Binding-site contacts:
Ligand atom CG contacts residue TYR96 of chain 1.I at 3.4 Å (hydrophobic).
Ligand atom C contacts residue ASP93 of chain 1.I at 2.9 Å.
Ligand atom C contacts residue TYR84 of chain 1.F at 3.5 Å (hydrophobic).
Ligand atom O contacts residue TYR84 of chain 1.F at 2.5 Å (h-bond).
Ligand atom OD1 contacts residue TYR96 of chain 1.I at 2.4 Å (h-bond).
Ligand atom CA contacts residue ASP93 of chain 1.I at 3.1 Å.
Ligand atom OE1 contacts residue VAL67 of chain 1.F at 3.3 Å.
Ligand atom CG2 contacts residue ASP77 of chain 1.F at 3.5 Å.
Ligand atom CA contacts residue ASP93 of chain 1.I at 3.3 Å.
Ligand atom O contacts residue ASP93 of chain 1.I at 3.4 Å (salt-bridge).
Ligand atom NE2 contacts residue GLU63 of chain 1.F at 2.9 Å (salt-bridge).
Ligand atom CB contacts residue TYR99 of chain 1.F at 3.5 Å (hydrophobic).
Ligand atom NH1 contacts residue TRP167 of chain 1.F at 3.3 Å.
Ligand atom NE2 contacts residue MET45 of chain 1.F at 3.5 Å.
Ligand atom OD1 contacts residue TRP96 of chain 1.J at 2.7 Å (h-bond).
Ligand atom CG contacts residue GLU63 of chain 1.F at 3.4 Å.
Ligand atom OD2 contacts residue TYR30 of chain 1.J at 2.6 Å (h-bond).
Ligand atom C contacts residue TYR159 of chain 1.F at 3.5 Å (hydrophobic).
Ligand atom NH2 contacts residue ASP93 of chain 1.I at 2.7 Å (salt-bridge).
Ligand atom N contacts residue TYR99 of chain 1.F at 3.0 Å (h-bond).
Ligand atom O contacts residue THR73 of chain 1.F at 3.1 Å (h-bond).
Ligand atom O contacts residue LYS66 of chain 1.F at 2.8 Å (salt-bridge).
Ligand atom N contacts residue LYS66 of chain 1.F at 3.3 Å (salt-bridge).
Ligand atom CA contacts residue ASP77 of chain 1.F at 3.4 Å.
Ligand atom O contacts residue TRP96 of chain 1.J at 2.8 Å (h-bond).
Ligand atom CB contacts residue ARG97 of chain 1.F at 3.4 Å.
Ligand atom CD contacts residue TRP167 of chain 1.F at 3.4 Å (hydrophobic).
Ligand atom N contacts residue TYR7 of chain 1.F at 3.0 Å (h-bond).
Ligand atom O contacts residue TRP147 of chain 1.F at 3.1 Å (h-bond).
Ligand atom O contacts residue TYR159 of chain 1.F at 2.4 Å (h-bond).
Ligand atom N contacts residue GLU63 of chain 1.F at 2.9 Å (salt-bridge).
Ligand atom CG contacts residue TYR30 of chain 1.J at 3.4 Å (hydrophobic).
Ligand atom CG contacts residue GLU63 of chain 1.F at 3.2 Å.
Ligand atom N contacts residue ASP77 of chain 1.F at 3.0 Å (salt-bridge).
Ligand atom O contacts residue THR143 of chain 1.F at 2.8 Å (h-bond).
Ligand atom N contacts residue TYR171 of chain 1.F at 3.0 Å (h-bond).
Ligand atom N contacts residue ASP93 of chain 1.I at 3.1 Å (salt-bridge).
Ligand atom O contacts residue THR73 of chain 1.F at 3.4 Å.
Ligand atom N contacts residue TYR159 of chain 1.F at 3.2 Å.
Ligand atom CA contacts residue TYR7 of chain 1.F at 3.5 Å (hydrophobic).

Sequence of chain 1.J:
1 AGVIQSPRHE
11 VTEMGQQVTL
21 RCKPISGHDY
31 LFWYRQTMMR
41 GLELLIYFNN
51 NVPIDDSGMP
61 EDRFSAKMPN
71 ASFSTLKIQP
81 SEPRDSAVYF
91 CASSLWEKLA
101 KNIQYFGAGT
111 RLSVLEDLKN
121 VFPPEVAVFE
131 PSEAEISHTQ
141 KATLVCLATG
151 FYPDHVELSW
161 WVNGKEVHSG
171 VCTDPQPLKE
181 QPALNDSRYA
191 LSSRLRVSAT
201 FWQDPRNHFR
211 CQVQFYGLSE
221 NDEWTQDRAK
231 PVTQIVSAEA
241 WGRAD

Sequence of chain 1.I:
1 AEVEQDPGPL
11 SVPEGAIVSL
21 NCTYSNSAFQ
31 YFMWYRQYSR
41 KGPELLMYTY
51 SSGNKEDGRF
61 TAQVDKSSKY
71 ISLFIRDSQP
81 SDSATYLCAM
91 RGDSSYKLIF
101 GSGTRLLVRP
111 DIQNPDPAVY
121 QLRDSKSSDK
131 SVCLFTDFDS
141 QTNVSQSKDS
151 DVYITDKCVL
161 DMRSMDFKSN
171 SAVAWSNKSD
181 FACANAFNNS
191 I

This small molecule binds to this protein.
Small molecule (SMILES): CC(C)[C@H](NC(=O)[C@H](C)NC(=O)[C@H](C)NC(=O)[C@@H]1CCCN1C(=O)[C@H](CC(=O)O)NC(=O)[C@@H]1CCCN1C(=O)CNC(=O)[C@H](CC1=c2ccccc2=NC1)NC(=O)[C@H](CCC(N)=O)NC(=O)[C@@H](N)CCCN=C(N)N)C(=O)O

Sequence of chain 1.F:
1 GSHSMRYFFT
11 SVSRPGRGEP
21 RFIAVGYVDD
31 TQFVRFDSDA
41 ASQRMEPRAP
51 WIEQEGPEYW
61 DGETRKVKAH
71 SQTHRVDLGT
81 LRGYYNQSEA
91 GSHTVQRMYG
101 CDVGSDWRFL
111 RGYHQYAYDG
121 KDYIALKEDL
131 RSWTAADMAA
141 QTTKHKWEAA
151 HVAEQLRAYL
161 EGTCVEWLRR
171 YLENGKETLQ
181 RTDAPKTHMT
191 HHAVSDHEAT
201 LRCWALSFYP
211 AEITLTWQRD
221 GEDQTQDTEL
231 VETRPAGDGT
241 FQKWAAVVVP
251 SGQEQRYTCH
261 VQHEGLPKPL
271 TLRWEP